Sequence of chain 1.A:
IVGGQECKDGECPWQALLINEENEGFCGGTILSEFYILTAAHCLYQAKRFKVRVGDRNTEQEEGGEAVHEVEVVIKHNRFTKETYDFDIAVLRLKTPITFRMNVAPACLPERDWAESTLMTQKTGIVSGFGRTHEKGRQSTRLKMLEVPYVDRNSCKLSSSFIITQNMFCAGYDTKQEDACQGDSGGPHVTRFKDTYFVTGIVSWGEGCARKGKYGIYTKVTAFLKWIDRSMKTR

This protein binds this small molecule.
Small molecule (SMILES): COc1ccc(NC(=O)[C@H]2CN(S(C)(=O)=O)C[C@@H]2C(=O)Nc2ccc(-n3ccccc3=O)cc2F)cc1F

Binding-site contacts:
Ligand atom C13 contacts residue TYR85 of chain 1.A at 3.6 Å (hydrophobic).
Ligand atom C3 contacts residue GLY206 of chain 1.A at 3.5 Å.
Ligand atom C7 contacts residue GLY208 of chain 1.A at 3.5 Å.
Ligand atom C22 contacts residue GLY206 of chain 1.A at 3.3 Å.
Ligand atom C30 contacts residue THR84 of chain 1.A at 3.4 Å.
Ligand atom C7 contacts residue GLY206 of chain 1.A at 3.5 Å.
Ligand atom C17 contacts residue TRP205 of chain 1.A at 3.7 Å (hydrophobic).
Ligand atom O37 contacts residue ALA180 of chain 1.A at 3.4 Å.
Ligand atom N12 contacts residue GLY206 of chain 1.A at 3.3 Å (h-bond).
Ligand atom N14 contacts residue GLY206 of chain 1.A at 3.2 Å (h-bond).
Ligand atom C38 contacts residue TYR218 of chain 1.A at 3.6 Å (hydrophobic).
Ligand atom C28 contacts residue TRP205 of chain 1.A at 3.6 Å (hydrophobic).
Ligand atom C36 contacts residue ALA180 of chain 1.A at 3.6 Å (hydrophobic).
Ligand atom C36 contacts residue GLY208 of chain 1.A at 3.4 Å.
Ligand atom C15 contacts residue GLY206 of chain 1.A at 3.6 Å.
Ligand atom C25 contacts residue GLU83 of chain 1.A at 3.4 Å.
Ligand atom C31 contacts residue THR84 of chain 1.A at 3.4 Å.
Ligand atom F35 contacts residue VAL203 of chain 1.A at 3.1 Å.
Ligand atom N14 contacts residue GLY208 of chain 1.A at 2.6 Å (h-bond).
Ligand atom C21 contacts residue TRP205 of chain 1.A at 3.5 Å (hydrophobic).
Ligand atom N14 contacts residue CYS209 of chain 1.A at 3.4 Å (h-bond).
Ligand atom C9 contacts residue CYS209 of chain 1.A at 3.6 Å (hydrophobic).
Ligand atom F35 contacts residue SER185 of chain 1.A at 3.5 Å.
Ligand atom C38 contacts residue GLY216 of chain 1.A at 3.5 Å.
Ligand atom C31 contacts residue PHE162 of chain 1.A at 3.6 Å (hydrophobic).
Ligand atom C36 contacts residue GLY206 of chain 1.A at 3.4 Å.
Ligand atom C22 contacts residue GLY208 of chain 1.A at 3.5 Å.
Ligand atom C32 contacts residue ALA180 of chain 1.A at 3.4 Å (hydrophobic).
Ligand atom O37 contacts residue VAL203 of chain 1.A at 3.0 Å.
Ligand atom F34 contacts residue TYR85 of chain 1.A at 3.4 Å.
Ligand atom C29 contacts residue GLY206 of chain 1.A at 3.3 Å.
Ligand atom C5 contacts residue GLY206 of chain 1.A at 3.5 Å.
Ligand atom C31 contacts residue GLU83 of chain 1.A at 3.4 Å.
Ligand atom F35 contacts residue SER204 of chain 1.A at 3.5 Å.
Ligand atom O20 contacts residue GLU135 of chain 1.A at 2.5 Å (salt-bridge).
Ligand atom C38 contacts residue ILE217 of chain 1.A at 3.6 Å (hydrophobic).
Ligand atom C3 contacts residue GLY208 of chain 1.A at 3.5 Å.
Ligand atom C30 contacts residue PHE162 of chain 1.A at 3.5 Å (hydrophobic).
Ligand atom C10 contacts residue TYR85 of chain 1.A at 3.7 Å (hydrophobic).
Ligand atom C32 contacts residue TRP205 of chain 1.A at 3.6 Å (hydrophobic).